A protein and the small-molecule ligand that binds it are described below.
Small molecule (SMILES): CC(C)Oc1cccc(/C=C2\SC(=O)NC2=O)c1N1CCC[C@@H](N)C1

Binding-site contacts:
Ligand atom C2 contacts residue ASP99 of chain 1.A at 3.8 Å.
Ligand atom O2 contacts residue LEU91 of chain 1.A at 3.8 Å.
Ligand atom O contacts residue LEU145 of chain 1.A at 3.8 Å.
Ligand atom N2 contacts residue LYS38 of chain 1.A at 2.9 Å (salt-bridge).
Ligand atom O1 contacts residue VAL23 of chain 1.A at 3.5 Å.
Ligand atom S contacts residue LEU91 of chain 1.A at 3.9 Å.
Ligand atom C2 contacts residue LEU145 of chain 1.A at 3.9 Å (hydrophobic).
Ligand atom C9 contacts residue LEU15 of chain 1.A at 3.7 Å (hydrophobic).
Ligand atom C4 contacts residue LEU145 of chain 1.A at 3.6 Å (hydrophobic).
Ligand atom O2 contacts residue ILE156 of chain 1.A at 3.9 Å.
Ligand atom C14 contacts residue VAL23 of chain 1.A at 3.9 Å (hydrophobic).
Ligand atom C10 contacts residue PHE20 of chain 1.A at 4.0 Å (hydrophobic).
Ligand atom C17 contacts residue ILE156 of chain 1.A at 3.8 Å (hydrophobic).
Ligand atom C17 contacts residue LEU91 of chain 1.A at 3.8 Å (hydrophobic).
Ligand atom C15 contacts residue ILE156 of chain 1.A at 3.9 Å (hydrophobic).
Ligand atom O1 contacts residue PHE20 of chain 1.A at 3.9 Å.
Ligand atom C contacts residue VAL97 of chain 1.A at 3.9 Å (hydrophobic).
Ligand atom C3 contacts residue LEU145 of chain 1.A at 3.9 Å (hydrophobic).
Ligand atom C13 contacts residue ILE156 of chain 1.A at 3.8 Å (hydrophobic).
Ligand atom N2 contacts residue ASP157 of chain 1.A at 3.5 Å (salt-bridge).
Ligand atom N1 contacts residue ASP99 of chain 1.A at 2.9 Å (salt-bridge).
Ligand atom N1 contacts residue GLU142 of chain 1.A at 3.0 Å (salt-bridge).
Ligand atom O2 contacts residue ASP157 of chain 1.A at 2.9 Å (salt-bridge).
Ligand atom C16 contacts residue LYS38 of chain 1.A at 3.5 Å.
Ligand atom C2 contacts residue VAL97 of chain 1.A at 3.9 Å (hydrophobic).
Ligand atom C5 contacts residue LEU145 of chain 1.A at 3.6 Å (hydrophobic).
Ligand atom O2 contacts residue ILE75 of chain 1.A at 3.5 Å.
Ligand atom O1 contacts residue LYS38 of chain 1.A at 3.4 Å.
Ligand atom C5 contacts residue ALA36 of chain 1.A at 3.7 Å (hydrophobic).
Ligand atom S contacts residue ILE156 of chain 1.A at 3.8 Å.
Ligand atom C1 contacts residue VAL97 of chain 1.A at 3.5 Å (hydrophobic).
Ligand atom C contacts residue LEU15 of chain 1.A at 3.9 Å (hydrophobic).
Ligand atom C12 contacts residue ASP99 of chain 1.A at 4.0 Å.
Ligand atom C5 contacts residue GLU92 of chain 1.A at 3.9 Å.
Ligand atom C17 contacts residue ASP157 of chain 1.A at 3.3 Å.
Ligand atom C9 contacts residue VAL23 of chain 1.A at 3.9 Å (hydrophobic).
Ligand atom C10 contacts residue GLY16 of chain 1.A at 3.9 Å.
Ligand atom C17 contacts residue LYS38 of chain 1.A at 4.0 Å.
Ligand atom C14 contacts residue ILE156 of chain 1.A at 3.9 Å (hydrophobic).
Ligand atom C6 contacts residue ALA36 of chain 1.A at 3.5 Å (hydrophobic).

Sequence of chain 1.A:
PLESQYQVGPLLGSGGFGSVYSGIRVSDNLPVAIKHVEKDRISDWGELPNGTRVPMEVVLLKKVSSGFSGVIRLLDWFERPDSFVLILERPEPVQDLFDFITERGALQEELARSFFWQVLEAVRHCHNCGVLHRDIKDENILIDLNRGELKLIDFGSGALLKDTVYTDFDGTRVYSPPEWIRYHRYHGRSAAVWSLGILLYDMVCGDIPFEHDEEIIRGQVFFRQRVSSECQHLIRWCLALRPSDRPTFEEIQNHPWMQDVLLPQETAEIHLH